Sequence of chain 1.J:
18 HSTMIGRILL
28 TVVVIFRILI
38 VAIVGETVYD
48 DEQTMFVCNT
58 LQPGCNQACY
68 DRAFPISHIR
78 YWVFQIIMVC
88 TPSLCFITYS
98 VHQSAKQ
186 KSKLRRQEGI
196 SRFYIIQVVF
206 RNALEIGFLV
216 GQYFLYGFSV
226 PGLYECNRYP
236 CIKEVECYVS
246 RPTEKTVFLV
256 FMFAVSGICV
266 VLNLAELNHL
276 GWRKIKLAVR

Sequence of chain 1.K:
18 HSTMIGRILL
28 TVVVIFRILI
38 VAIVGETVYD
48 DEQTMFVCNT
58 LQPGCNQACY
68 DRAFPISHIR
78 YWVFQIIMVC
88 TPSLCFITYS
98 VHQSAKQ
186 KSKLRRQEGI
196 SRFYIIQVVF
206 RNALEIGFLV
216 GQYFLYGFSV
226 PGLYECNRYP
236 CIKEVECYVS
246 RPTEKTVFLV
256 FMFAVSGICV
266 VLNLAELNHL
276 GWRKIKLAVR

Binding-site contacts:
Ligand atom CBC contacts residue ILE22 of chain 1.J at 3.8 Å (hydrophobic).
Ligand atom CAD contacts residue PHE205 of chain 1.K at 3.8 Å (hydrophobic).
Ligand atom CAS contacts residue CYS92 of chain 1.K at 4.5 Å (hydrophobic).
Ligand atom CAD contacts residue PHE198 of chain 1.K at 4.4 Å (hydrophobic).
Ligand atom CBB contacts residue PRO89 of chain 1.K at 4.2 Å (hydrophobic).
Ligand atom CAS contacts residue PHE198 of chain 1.K at 3.9 Å (hydrophobic).
Ligand atom CAY contacts residue ILE22 of chain 1.J at 4.4 Å (hydrophobic).
Ligand atom CAD contacts residue ILE201 of chain 1.K at 3.6 Å (hydrophobic).
Ligand atom CAE contacts residue PHE205 of chain 1.K at 3.8 Å (hydrophobic).
Ligand atom CAR contacts residue PHE198 of chain 1.K at 4.0 Å (hydrophobic).
Ligand atom CAT contacts residue ILE22 of chain 1.J at 3.7 Å (hydrophobic).
Ligand atom CAT contacts residue PHE198 of chain 1.K at 3.5 Å (hydrophobic).
Ligand atom CAU contacts residue CYS92 of chain 1.K at 3.9 Å (hydrophobic).
Ligand atom CBH contacts residue PHE198 of chain 1.K at 4.4 Å (hydrophobic).
Ligand atom CBE contacts residue LEU26 of chain 1.J at 4.5 Å (hydrophobic).
Ligand atom CAR contacts residue ILE22 of chain 1.J at 3.7 Å (hydrophobic).
Ligand atom CBB contacts residue THR88 of chain 1.K at 3.8 Å.

A small-molecule ligand and the protein it binds are described below.
Small molecule (SMILES): CC(C)CCC[C@@H](C)[C@H]1CC[C@H]2[C@@H]3CC=C4C[C@@H](OC(=O)CCC(=O)O)CC[C@]4(C)[C@H]3CC[C@]12C